A small-molecule ligand and the protein it binds are described below.
Small molecule (SMILES): O=C(O)c1ccccn1

Binding-site contacts:
Ligand atom O2 contacts residue TRP216 of chain 1.B at 3.4 Å.
Ligand atom C6 contacts residue TRP216 of chain 1.B at 3.6 Å (hydrophobic).
Ligand atom C6 contacts residue TRP41 of chain 1.B at 3.7 Å (hydrophobic).
Ligand atom O1 contacts residue GLU215 of chain 1.B at 3.0 Å (salt-bridge).
Ligand atom C4 contacts residue ILE217 of chain 1.B at 3.6 Å (hydrophobic).
Ligand atom O1 contacts residue GLY180 of chain 1.B at 3.3 Å.
Ligand atom O2 contacts residue ARG178 of chain 1.B at 2.9 Å (salt-bridge).
Ligand atom O2 contacts residue GLY180 of chain 1.B at 3.7 Å.
Ligand atom N2 contacts residue GLN157 of chain 1.B at 3.2 Å (h-bond).
Ligand atom O1 contacts residue ARG178 of chain 1.B at 2.8 Å (salt-bridge).
Ligand atom C1 contacts residue LEU98 of chain 1.B at 4.0 Å (hydrophobic).
Ligand atom C2 contacts residue GLY180 of chain 1.B at 3.8 Å.
Ligand atom O1 contacts residue CA1 of chain 1.H at 2.4 Å.
Ligand atom C5 contacts residue LEU98 of chain 1.B at 3.8 Å (hydrophobic).
Ligand atom C3 contacts residue ALA244 of chain 1.B at 3.8 Å (hydrophobic).
Ligand atom C5 contacts residue ILE217 of chain 1.B at 4.1 Å (hydrophobic).
Ligand atom O1 contacts residue TRP216 of chain 1.B at 3.6 Å.
Ligand atom C1 contacts residue TRP216 of chain 1.B at 3.7 Å (hydrophobic).
Ligand atom N2 contacts residue ILE217 of chain 1.B at 3.9 Å.
Ligand atom C2 contacts residue ARG178 of chain 1.B at 3.5 Å.
Ligand atom C1 contacts residue CA1 of chain 1.H at 3.4 Å.
Ligand atom N2 contacts residue CA1 of chain 1.H at 2.6 Å.
Ligand atom C3 contacts residue TRP216 of chain 1.B at 4.0 Å (hydrophobic).
Ligand atom C5 contacts residue ILE48 of chain 1.B at 4.1 Å (hydrophobic).
Ligand atom N2 contacts residue LEU98 of chain 1.B at 4.1 Å.
Ligand atom C5 contacts residue ILE246 of chain 1.B at 3.9 Å (hydrophobic).
Ligand atom C3 contacts residue LEU98 of chain 1.B at 4.0 Å (hydrophobic).
Ligand atom C4 contacts residue ILE246 of chain 1.B at 3.9 Å (hydrophobic).
Ligand atom C2 contacts residue CA1 of chain 1.H at 3.3 Å.
Ligand atom O2 contacts residue LEU98 of chain 1.B at 3.9 Å.
Ligand atom C6 contacts residue LEU98 of chain 1.B at 3.9 Å (hydrophobic).
Ligand atom N2 contacts residue TRP216 of chain 1.B at 3.4 Å (h-bond).
Ligand atom C3 contacts residue ILE217 of chain 1.B at 3.5 Å (hydrophobic).
Ligand atom C3 contacts residue CA1 of chain 1.H at 3.5 Å.
Ligand atom C4 contacts residue LEU98 of chain 1.B at 3.8 Å (hydrophobic).
Ligand atom C3 contacts residue VAL154 of chain 1.B at 4.1 Å (hydrophobic).
Ligand atom C2 contacts residue TRP216 of chain 1.B at 3.5 Å (hydrophobic).
Ligand atom C2 contacts residue LEU98 of chain 1.B at 4.0 Å (hydrophobic).
Ligand atom C3 contacts residue GLN157 of chain 1.B at 3.2 Å.
Ligand atom C5 contacts residue TRP41 of chain 1.B at 3.8 Å (hydrophobic).

Sequence of chain 1.B:
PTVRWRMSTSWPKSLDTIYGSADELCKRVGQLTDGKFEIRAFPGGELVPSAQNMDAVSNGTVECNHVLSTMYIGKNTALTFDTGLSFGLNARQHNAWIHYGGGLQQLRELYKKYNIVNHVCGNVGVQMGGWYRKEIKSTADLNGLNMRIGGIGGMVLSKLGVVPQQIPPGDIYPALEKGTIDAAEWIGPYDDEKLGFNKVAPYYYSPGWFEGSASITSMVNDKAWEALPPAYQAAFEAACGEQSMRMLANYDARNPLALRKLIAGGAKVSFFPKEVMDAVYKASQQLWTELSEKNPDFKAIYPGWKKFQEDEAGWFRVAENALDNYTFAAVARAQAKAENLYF